Binding-site contacts:
Ligand atom O24 contacts residue LEU92 of chain 1.A at 3.5 Å.
Ligand atom C13 contacts residue PHE351 of chain 1.A at 3.5 Å (hydrophobic).
Ligand atom C15 contacts residue VAL106 of chain 1.A at 3.6 Å (hydrophobic).
Ligand atom C14 contacts residue PHE60 of chain 1.A at 3.5 Å (hydrophobic).
Ligand atom C2 contacts residue PHE101 of chain 1.A at 3.7 Å (hydrophobic).
Ligand atom C3 contacts residue ILE281 of chain 1.A at 3.8 Å (hydrophobic).
Ligand atom C12 contacts residue LEU92 of chain 1.A at 3.8 Å (hydrophobic).
Ligand atom O24 contacts residue ARG206 of chain 1.A at 2.8 Å (salt-bridge).
Ligand atom C1 contacts residue ILE281 of chain 1.A at 3.7 Å (hydrophobic).
Ligand atom C3 contacts residue GLU285 of chain 1.A at 3.9 Å.
Ligand atom C3 contacts residue THR455 of chain 1.A at 4.0 Å.
Ligand atom C20 contacts residue ARG206 of chain 1.A at 3.6 Å.
Ligand atom C7 contacts residue THR286 of chain 1.A at 3.1 Å.
Ligand atom C1 contacts residue ALA454 of chain 1.A at 3.6 Å (hydrophobic).
Ligand atom C14 contacts residue MET88 of chain 1.A at 3.4 Å (hydrophobic).
Ligand atom C7 contacts residue HEM1 of chain 1.B at 3.0 Å.
Ligand atom C20 contacts residue MET88 of chain 1.A at 3.7 Å (hydrophobic).
Ligand atom C3 contacts residue ALA454 of chain 1.A at 3.9 Å (hydrophobic).
Ligand atom C8 contacts residue HEM1 of chain 1.B at 3.0 Å.
Ligand atom C6 contacts residue ALA282 of chain 1.A at 3.1 Å (hydrophobic).
Ligand atom C7 contacts residue ALA282 of chain 1.A at 3.1 Å (hydrophobic).
Ligand atom C5 contacts residue THR455 of chain 1.A at 3.6 Å.
Ligand atom C16 contacts residue ALA454 of chain 1.A at 3.9 Å (hydrophobic).
Ligand atom C12 contacts residue ARG206 of chain 1.A at 3.8 Å.
Ligand atom C1 contacts residue LEU199 of chain 1.A at 3.9 Å (hydrophobic).
Ligand atom C20 contacts residue TYR89 of chain 1.A at 3.5 Å (hydrophobic).
Ligand atom N23 contacts residue TYR89 of chain 1.A at 3.6 Å.
Ligand atom C17 contacts residue VAL106 of chain 1.A at 3.9 Å (hydrophobic).
Ligand atom C13 contacts residue TYR89 of chain 1.A at 3.6 Å (hydrophobic).
Ligand atom C5 contacts residue GLU285 of chain 1.A at 3.9 Å.
Ligand atom C18 contacts residue THR455 of chain 1.A at 3.7 Å.
Ligand atom N21 contacts residue HEM1 of chain 1.B at 2.1 Å.
Ligand atom C14 contacts residue ARG206 of chain 1.A at 3.3 Å.
Ligand atom C6 contacts residue THR286 of chain 1.A at 3.3 Å.
Ligand atom C19 contacts residue EDO1 of chain 1.C at 3.9 Å.
Ligand atom C15 contacts residue HEM1 of chain 1.B at 3.8 Å.
Ligand atom C10 contacts residue THR286 of chain 1.A at 3.8 Å.
Ligand atom C17 contacts residue HEM1 of chain 1.B at 3.5 Å.
Ligand atom C10 contacts residue ALA282 of chain 1.A at 3.9 Å (hydrophobic).
Ligand atom C13 contacts residue MET88 of chain 1.A at 3.4 Å (hydrophobic).

Sequence of chain 1.A:
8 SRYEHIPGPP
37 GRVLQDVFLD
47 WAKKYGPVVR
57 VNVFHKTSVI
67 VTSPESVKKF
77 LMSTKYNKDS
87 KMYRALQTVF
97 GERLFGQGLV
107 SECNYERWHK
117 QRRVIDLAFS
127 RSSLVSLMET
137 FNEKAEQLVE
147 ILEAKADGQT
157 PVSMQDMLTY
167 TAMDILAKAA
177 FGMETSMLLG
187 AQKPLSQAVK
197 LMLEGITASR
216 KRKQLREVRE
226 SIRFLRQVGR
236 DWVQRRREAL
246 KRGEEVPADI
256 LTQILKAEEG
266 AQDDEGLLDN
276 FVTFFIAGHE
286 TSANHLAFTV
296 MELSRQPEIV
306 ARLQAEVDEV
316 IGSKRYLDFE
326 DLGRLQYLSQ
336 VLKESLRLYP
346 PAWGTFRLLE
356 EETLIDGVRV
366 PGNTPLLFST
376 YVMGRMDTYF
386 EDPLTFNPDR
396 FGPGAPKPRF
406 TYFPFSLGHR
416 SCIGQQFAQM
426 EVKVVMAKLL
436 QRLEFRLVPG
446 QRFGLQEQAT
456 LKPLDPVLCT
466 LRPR

The small molecule below binds the protein below.
Small molecule (SMILES): O=C(NC1CC1)C1CCN(c2cnccc2-c2ccccc2)CC1